Sequence of chain 1.A:
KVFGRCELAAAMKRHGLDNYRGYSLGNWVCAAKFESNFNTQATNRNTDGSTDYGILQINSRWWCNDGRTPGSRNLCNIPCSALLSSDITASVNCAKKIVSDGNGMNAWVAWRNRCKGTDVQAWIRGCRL

Binding-site contacts:
Ligand atom C4 contacts residue ASN103 of chain 1.A at 3.3 Å.
Ligand atom C9 contacts residue ASN103 of chain 1.A at 3.5 Å.
Ligand atom C17 contacts residue ASP101 of chain 1.A at 4.3 Å.
Ligand atom C2 contacts residue ASP101 of chain 1.A at 2.8 Å.
Ligand atom CL1 contacts residue GLY102 of chain 1.A at 4.1 Å.
Ligand atom C11 contacts residue TRP62 of chain 1.A at 3.5 Å (hydrophobic).
Ligand atom CL1 contacts residue ASN103 of chain 1.A at 4.4 Å.
Ligand atom N2 contacts residue ASP101 of chain 1.A at 3.9 Å.
Ligand atom C2 contacts residue TRP63 of chain 1.A at 3.7 Å (hydrophobic).
Ligand atom C13 contacts residue TRP62 of chain 1.A at 3.9 Å (hydrophobic).
Ligand atom N1 contacts residue ASN103 of chain 1.A at 4.3 Å.
Ligand atom C7 contacts residue ASN103 of chain 1.A at 4.5 Å.
Ligand atom C10 contacts residue ASP101 of chain 1.A at 3.9 Å.
Ligand atom C14 contacts residue ASP101 of chain 1.A at 2.9 Å.
Ligand atom C13 contacts residue LEU75 of chain 1.A at 3.8 Å (hydrophobic).
Ligand atom C7 contacts residue ALA107 of chain 1.A at 4.4 Å (hydrophobic).
Ligand atom C1 contacts residue ASP101 of chain 1.A at 2.7 Å.
Ligand atom C1 contacts residue ASN103 of chain 1.A at 4.2 Å.
Ligand atom C15 contacts residue ASP101 of chain 1.A at 2.5 Å.
Ligand atom C13 contacts residue ASP101 of chain 1.A at 3.7 Å.
Ligand atom C5 contacts residue ASP101 of chain 1.A at 4.2 Å.
Ligand atom CL1 contacts residue ASP101 of chain 1.A at 2.7 Å.
Ligand atom C16 contacts residue ASP101 of chain 1.A at 3.7 Å.
Ligand atom C3 contacts residue ASN103 of chain 1.A at 3.9 Å.
Ligand atom C13 contacts residue TRP63 of chain 1.A at 4.0 Å (hydrophobic).
Ligand atom IR contacts residue ASP101 of chain 1.A at 1.9 Å.
Ligand atom C6 contacts residue ASN103 of chain 1.A at 4.4 Å.
Ligand atom C5 contacts residue ASN103 of chain 1.A at 3.8 Å.
Ligand atom C8 contacts residue ASN103 of chain 1.A at 4.0 Å.
Ligand atom N2 contacts residue ASN103 of chain 1.A at 3.6 Å (h-bond).
Ligand atom C12 contacts residue ASP101 of chain 1.A at 3.3 Å.
Ligand atom C18 contacts residue ASP101 of chain 1.A at 4.1 Å.
Ligand atom N1 contacts residue ASP101 of chain 1.A at 2.9 Å (salt-bridge).
Ligand atom C6 contacts residue ALA107 of chain 1.A at 4.2 Å (hydrophobic).

The small molecule below binds the protein below.
Small molecule (SMILES): Cn1c([Ir]2345(Cl)C6(C)C2(C)C3(C)C4(C)C65C)[n+](C)c2ccccc21